Sequence of chain 51.E:
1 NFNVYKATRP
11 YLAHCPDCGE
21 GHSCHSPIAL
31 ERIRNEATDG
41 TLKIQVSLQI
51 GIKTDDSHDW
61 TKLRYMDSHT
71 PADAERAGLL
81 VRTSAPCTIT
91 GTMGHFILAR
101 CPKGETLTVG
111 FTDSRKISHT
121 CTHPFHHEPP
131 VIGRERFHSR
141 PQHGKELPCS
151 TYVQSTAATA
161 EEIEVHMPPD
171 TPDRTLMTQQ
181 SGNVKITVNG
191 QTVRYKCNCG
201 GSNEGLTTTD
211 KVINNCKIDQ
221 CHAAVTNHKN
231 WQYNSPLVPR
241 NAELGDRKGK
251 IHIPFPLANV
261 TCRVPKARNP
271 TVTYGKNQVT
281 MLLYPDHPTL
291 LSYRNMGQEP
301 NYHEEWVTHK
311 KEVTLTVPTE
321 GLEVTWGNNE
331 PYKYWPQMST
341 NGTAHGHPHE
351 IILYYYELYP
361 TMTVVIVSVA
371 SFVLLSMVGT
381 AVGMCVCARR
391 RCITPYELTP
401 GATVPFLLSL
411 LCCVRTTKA

Sequence of chain 51.D:
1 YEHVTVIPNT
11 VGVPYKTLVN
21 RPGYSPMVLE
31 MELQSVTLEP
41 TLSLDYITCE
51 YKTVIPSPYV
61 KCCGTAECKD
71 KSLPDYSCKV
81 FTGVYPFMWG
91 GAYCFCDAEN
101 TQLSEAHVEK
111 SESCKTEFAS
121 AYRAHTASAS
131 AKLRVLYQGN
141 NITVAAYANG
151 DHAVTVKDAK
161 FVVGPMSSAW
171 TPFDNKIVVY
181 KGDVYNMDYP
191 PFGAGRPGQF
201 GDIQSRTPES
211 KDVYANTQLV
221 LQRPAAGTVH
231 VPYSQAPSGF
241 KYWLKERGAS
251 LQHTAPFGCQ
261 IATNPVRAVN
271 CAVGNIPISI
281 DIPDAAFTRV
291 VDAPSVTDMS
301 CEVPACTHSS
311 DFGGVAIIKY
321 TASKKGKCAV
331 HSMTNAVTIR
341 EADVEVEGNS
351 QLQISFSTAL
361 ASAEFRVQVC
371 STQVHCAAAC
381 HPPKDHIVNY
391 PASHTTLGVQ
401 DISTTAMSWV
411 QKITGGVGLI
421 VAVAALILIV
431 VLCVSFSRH

A small-molecule ligand and the protein it binds are described below.
Small molecule (SMILES): CC(=O)N[C@@H]1[C@@H](O)[C@H](O)[C@@H](CO)O[C@H]1O

Binding-site contacts:
Ligand atom O6 contacts residue LYS115 of chain 51.D at 3.5 Å (salt-bridge).
Ligand atom O6 contacts residue THR116 of chain 51.D at 3.2 Å (h-bond).
Ligand atom C5 contacts residue ASN259 of chain 51.E at 3.6 Å.
Ligand atom C7 contacts residue ASN259 of chain 51.E at 3.1 Å.
Ligand atom C3 contacts residue ASN259 of chain 51.E at 3.7 Å.
Ligand atom C6 contacts residue THR116 of chain 51.D at 4.5 Å.
Ligand atom O5 contacts residue THR116 of chain 51.D at 3.8 Å.
Ligand atom C6 contacts residue LYS115 of chain 51.D at 4.3 Å.
Ligand atom C8 contacts residue ASN259 of chain 51.E at 4.4 Å.
Ligand atom O6 contacts residue ASN259 of chain 51.E at 4.4 Å.
Ligand atom C2 contacts residue ASN259 of chain 51.E at 2.4 Å.
Ligand atom C1 contacts residue ASN259 of chain 51.E at 1.4 Å.
Ligand atom O7 contacts residue ASN259 of chain 51.E at 2.7 Å (h-bond).
Ligand atom C4 contacts residue ASN259 of chain 51.E at 4.1 Å.
Ligand atom N2 contacts residue ASN259 of chain 51.E at 3.0 Å (h-bond).
Ligand atom O5 contacts residue ASN259 of chain 51.E at 2.3 Å (h-bond).
Ligand atom O7 contacts residue LYS181 of chain 51.D at 4.3 Å.
Ligand atom O7 contacts residue GLU117 of chain 51.D at 4.3 Å.